A small-molecule ligand and the protein it binds are described below.
Small molecule (SMILES): Cc1cccc(C)c1O

Sequence of chain 9.A:
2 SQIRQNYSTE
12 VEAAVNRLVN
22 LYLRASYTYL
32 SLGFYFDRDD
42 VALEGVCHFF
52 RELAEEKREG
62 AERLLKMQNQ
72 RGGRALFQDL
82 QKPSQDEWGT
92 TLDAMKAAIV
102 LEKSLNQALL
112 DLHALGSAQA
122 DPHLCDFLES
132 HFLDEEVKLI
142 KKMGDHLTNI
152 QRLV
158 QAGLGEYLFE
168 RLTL

Sequence of chain 16.A:
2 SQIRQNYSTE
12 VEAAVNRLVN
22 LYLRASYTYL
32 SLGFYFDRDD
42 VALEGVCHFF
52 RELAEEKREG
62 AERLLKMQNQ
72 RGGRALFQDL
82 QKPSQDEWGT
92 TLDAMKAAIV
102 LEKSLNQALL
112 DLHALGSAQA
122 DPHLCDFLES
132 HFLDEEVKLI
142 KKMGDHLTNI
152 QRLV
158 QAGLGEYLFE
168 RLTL

Binding-site contacts:
Ligand atom O1 contacts residue 2MY1 of chain 9.I at 1.1 Å.
Ligand atom C7 contacts residue LEU81 of chain 16.A at 3.8 Å (hydrophobic).
Ligand atom C1 contacts residue SER27 of chain 16.A at 4.2 Å.
Ligand atom C5 contacts residue TYR28 of chain 16.A at 3.6 Å (hydrophobic).
Ligand atom C4 contacts residue LEU24 of chain 16.A at 4.0 Å (hydrophobic).
Ligand atom C5 contacts residue 2MY1 of chain 9.I at 2.4 Å.
Ligand atom C6 contacts residue SER27 of chain 16.A at 3.2 Å.
Ligand atom C4 contacts residue 2MY1 of chain 9.I at 1.6 Å.
Ligand atom C5 contacts residue SER27 of chain 16.A at 3.2 Å.
Ligand atom O1 contacts residue ARG59 of chain 16.A at 3.8 Å.
Ligand atom C7 contacts residue 2MY1 of chain 9.I at 0.8 Å.
Ligand atom C2 contacts residue LEU81 of chain 16.A at 4.1 Å (hydrophobic).
Ligand atom C3 contacts residue LEU24 of chain 16.A at 4.1 Å (hydrophobic).
Ligand atom C5 contacts residue LEU31 of chain 16.A at 4.5 Å (hydrophobic).
Ligand atom C1 contacts residue 2MY1 of chain 9.I at 1.1 Å.
Ligand atom C7 contacts residue TYR28 of chain 9.A at 4.5 Å (hydrophobic).
Ligand atom C2 contacts residue LEU81 of chain 9.A at 4.4 Å (hydrophobic).
Ligand atom C3 contacts residue 2MY1 of chain 9.I at 0.8 Å.
Ligand atom C7 contacts residue LEU81 of chain 9.A at 4.2 Å (hydrophobic).
Ligand atom O1 contacts residue ARG59 of chain 9.A at 4.4 Å.
Ligand atom C8 contacts residue ARG59 of chain 16.A at 3.9 Å.
Ligand atom C2 contacts residue 2MY1 of chain 9.I at 0.9 Å.
Ligand atom C3 contacts residue LEU81 of chain 16.A at 3.6 Å (hydrophobic).
Ligand atom C3 contacts residue LEU81 of chain 9.A at 3.9 Å (hydrophobic).
Ligand atom C8 contacts residue SER27 of chain 16.A at 3.2 Å.
Ligand atom C7 contacts residue LEU24 of chain 16.A at 4.3 Å (hydrophobic).
Ligand atom C4 contacts residue TYR28 of chain 16.A at 3.3 Å (hydrophobic).
Ligand atom C3 contacts residue TYR28 of chain 16.A at 4.1 Å (hydrophobic).
Ligand atom C8 contacts residue ARG59 of chain 9.A at 3.6 Å.
Ligand atom C4 contacts residue SER27 of chain 16.A at 4.0 Å.
Ligand atom C6 contacts residue 2MY1 of chain 9.I at 1.6 Å.
Ligand atom C8 contacts residue 2MY1 of chain 9.I at 2.1 Å.